The small molecule below binds the protein below.
Small molecule (SMILES): CC(=O)Nc1nnc(S(N)(=O)=O)s1

Sequence of chain 1.C:
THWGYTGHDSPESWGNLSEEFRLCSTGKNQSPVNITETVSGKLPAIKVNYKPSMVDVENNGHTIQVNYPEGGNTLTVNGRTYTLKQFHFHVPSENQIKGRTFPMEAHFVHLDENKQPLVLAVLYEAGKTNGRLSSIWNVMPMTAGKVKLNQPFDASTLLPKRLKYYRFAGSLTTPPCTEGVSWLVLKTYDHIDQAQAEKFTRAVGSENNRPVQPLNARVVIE

Binding-site contacts:
Ligand atom C1 contacts residue HIS109 of chain 1.C at 3.8 Å.
Ligand atom O2 contacts residue ZN1 of chain 1.O at 3.8 Å.
Ligand atom N1 contacts residue ZN1 of chain 1.O at 2.1 Å.
Ligand atom O2 contacts residue SER192 of chain 1.C at 4.3 Å.
Ligand atom S1 contacts residue THR194 of chain 1.C at 3.8 Å.
Ligand atom N2 contacts residue HIS109 of chain 1.C at 4.4 Å.
Ligand atom S1 contacts residue HIS128 of chain 1.C at 4.0 Å.
Ligand atom N4 contacts residue LEU193 of chain 1.C at 4.1 Å.
Ligand atom O2 contacts residue THR194 of chain 1.C at 3.2 Å (h-bond).
Ligand atom S1 contacts residue HIS109 of chain 1.C at 3.6 Å.
Ligand atom O2 contacts residue TRP204 of chain 1.C at 3.7 Å.
Ligand atom O2 contacts residue LEU193 of chain 1.C at 3.5 Å.
Ligand atom O1 contacts residue HIS128 of chain 1.C at 3.3 Å (h-bond).
Ligand atom O1 contacts residue VAL130 of chain 1.C at 4.0 Å.
Ligand atom O1 contacts residue TRP204 of chain 1.C at 4.2 Å.
Ligand atom N1 contacts residue THR194 of chain 1.C at 2.8 Å (h-bond).
Ligand atom N3 contacts residue VAL130 of chain 1.C at 3.8 Å.
Ligand atom C1 contacts residue ZN1 of chain 1.O at 4.0 Å.
Ligand atom N3 contacts residue LEU193 of chain 1.C at 4.2 Å.
Ligand atom N1 contacts residue GLU115 of chain 1.C at 4.1 Å.
Ligand atom N3 contacts residue GLN107 of chain 1.C at 3.7 Å.
Ligand atom N2 contacts residue LEU193 of chain 1.C at 4.2 Å.
Ligand atom O1 contacts residue ZN1 of chain 1.O at 2.6 Å.
Ligand atom O3 contacts residue GLN107 of chain 1.C at 3.8 Å.
Ligand atom N3 contacts residue HIS109 of chain 1.C at 3.5 Å.
Ligand atom N2 contacts residue GLN107 of chain 1.C at 3.4 Å (h-bond).
Ligand atom C1 contacts residue THR195 of chain 1.C at 4.2 Å.
Ligand atom C2 contacts residue LEU193 of chain 1.C at 4.0 Å (hydrophobic).
Ligand atom N1 contacts residue HIS128 of chain 1.C at 3.9 Å.
Ligand atom S1 contacts residue ZN1 of chain 1.O at 2.6 Å.
Ligand atom N1 contacts residue HIS109 of chain 1.C at 3.4 Å (h-bond).
Ligand atom S2 contacts residue THR195 of chain 1.C at 2.8 Å (h-bond).
Ligand atom S1 contacts residue HIS111 of chain 1.C at 4.3 Å.
Ligand atom N1 contacts residue HIS111 of chain 1.C at 3.1 Å (h-bond).
Ligand atom O1 contacts residue HIS109 of chain 1.C at 3.3 Å.
Ligand atom C2 contacts residue THR195 of chain 1.C at 4.0 Å.
Ligand atom C1 contacts residue LEU193 of chain 1.C at 4.0 Å (hydrophobic).
Ligand atom S2 contacts residue LEU193 of chain 1.C at 3.8 Å.
Ligand atom O1 contacts residue VAL140 of chain 1.C at 4.0 Å.
Ligand atom N1 contacts residue THR195 of chain 1.C at 4.0 Å.